The small molecule below binds the protein below.
Small molecule (SMILES): CC(=O)N[C@@H]1[C@@H](O)[C@H](O)[C@@H](CO)O[C@H]1O

Sequence of chain 1.C:
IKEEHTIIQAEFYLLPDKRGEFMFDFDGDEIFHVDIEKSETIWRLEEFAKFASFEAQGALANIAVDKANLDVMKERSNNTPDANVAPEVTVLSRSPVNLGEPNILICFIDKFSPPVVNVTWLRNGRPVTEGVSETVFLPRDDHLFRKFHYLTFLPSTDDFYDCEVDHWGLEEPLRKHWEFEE

Binding-site contacts:
Ligand atom O5 contacts residue ASN45 of chain 1.D at 2.6 Å (h-bond).
Ligand atom C3 contacts residue ASN45 of chain 1.D at 4.5 Å.
Ligand atom C2 contacts residue ASN45 of chain 1.D at 3.2 Å.
Ligand atom C5 contacts residue ASN45 of chain 1.D at 4.0 Å.
Ligand atom N2 contacts residue ASN45 of chain 1.D at 3.8 Å.
Ligand atom C8 contacts residue ILE1 of chain 1.C at 4.1 Å (hydrophobic).
Ligand atom O7 contacts residue ASN45 of chain 1.D at 4.1 Å.
Ligand atom O5 contacts residue GLN48 of chain 1.D at 4.0 Å.
Ligand atom C2 contacts residue ILE1 of chain 1.C at 3.4 Å (hydrophobic).
Ligand atom C8 contacts residue LYS2 of chain 1.C at 3.6 Å.
Ligand atom C7 contacts residue ASN45 of chain 1.D at 4.0 Å.
Ligand atom C1 contacts residue ASN45 of chain 1.D at 2.4 Å.
Ligand atom C3 contacts residue ILE1 of chain 1.C at 3.8 Å (hydrophobic).
Ligand atom C7 contacts residue ILE1 of chain 1.C at 3.9 Å (hydrophobic).
Ligand atom C1 contacts residue LYS2 of chain 1.C at 4.4 Å.
Ligand atom C6 contacts residue GLN48 of chain 1.D at 3.9 Å.
Ligand atom O6 contacts residue GLN48 of chain 1.D at 3.7 Å.
Ligand atom C1 contacts residue ILE1 of chain 1.C at 3.0 Å (hydrophobic).
Ligand atom N2 contacts residue ILE1 of chain 1.C at 2.8 Å (h-bond).
Ligand atom O5 contacts residue ILE1 of chain 1.C at 4.3 Å.

Sequence of chain 1.D:
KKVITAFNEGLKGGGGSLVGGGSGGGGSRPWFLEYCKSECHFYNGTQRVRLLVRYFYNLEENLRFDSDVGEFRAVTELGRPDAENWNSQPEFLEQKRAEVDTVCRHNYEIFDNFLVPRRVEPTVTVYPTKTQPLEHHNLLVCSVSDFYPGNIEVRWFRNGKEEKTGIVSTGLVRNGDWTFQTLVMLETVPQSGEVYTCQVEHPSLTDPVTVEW